Sequence of chain 1.A:
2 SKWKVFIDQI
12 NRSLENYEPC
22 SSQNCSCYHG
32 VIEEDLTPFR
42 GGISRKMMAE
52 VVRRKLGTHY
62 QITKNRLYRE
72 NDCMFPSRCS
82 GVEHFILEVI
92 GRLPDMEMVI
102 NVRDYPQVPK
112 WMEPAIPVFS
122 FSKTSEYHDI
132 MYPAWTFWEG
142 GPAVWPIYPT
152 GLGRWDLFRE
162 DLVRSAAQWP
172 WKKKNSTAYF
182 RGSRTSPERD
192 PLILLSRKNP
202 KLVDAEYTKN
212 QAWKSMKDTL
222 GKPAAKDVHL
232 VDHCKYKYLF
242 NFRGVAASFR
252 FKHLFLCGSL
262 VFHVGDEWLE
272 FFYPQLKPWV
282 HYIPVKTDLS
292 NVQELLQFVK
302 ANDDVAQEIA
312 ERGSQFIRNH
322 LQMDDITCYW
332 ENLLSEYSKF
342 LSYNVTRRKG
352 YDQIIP

The protein below binds the small molecule below.
Small molecule (SMILES): CC(=O)N[C@@H]1[C@@H](O)[C@H](O)[C@@H](CO)O[C@H]1O

Binding-site contacts:
Ligand atom C2 contacts residue GLU16 of chain 1.A at 3.9 Å.
Ligand atom C2 contacts residue ASN12 of chain 1.A at 2.4 Å.
Ligand atom C1 contacts residue GLU16 of chain 1.A at 4.2 Å.
Ligand atom C4 contacts residue ASN12 of chain 1.A at 4.2 Å.
Ligand atom N2 contacts residue ASN12 of chain 1.A at 2.9 Å (h-bond).
Ligand atom C7 contacts residue ASN12 of chain 1.A at 3.7 Å.
Ligand atom O7 contacts residue GLU16 of chain 1.A at 3.9 Å.
Ligand atom C8 contacts residue ASN12 of chain 1.A at 4.1 Å.
Ligand atom C7 contacts residue GLU16 of chain 1.A at 3.9 Å.
Ligand atom N2 contacts residue GLU16 of chain 1.A at 3.0 Å (salt-bridge).
Ligand atom C3 contacts residue ASN12 of chain 1.A at 3.8 Å.
Ligand atom C1 contacts residue ASN12 of chain 1.A at 1.4 Å.
Ligand atom O5 contacts residue ASN12 of chain 1.A at 2.3 Å (h-bond).
Ligand atom O7 contacts residue LEU15 of chain 1.A at 4.1 Å.
Ligand atom C5 contacts residue ASN12 of chain 1.A at 3.6 Å.
Ligand atom O3 contacts residue GLU16 of chain 1.A at 4.3 Å.
Ligand atom C3 contacts residue GLU16 of chain 1.A at 3.9 Å.